Sequence of chain 1.D:
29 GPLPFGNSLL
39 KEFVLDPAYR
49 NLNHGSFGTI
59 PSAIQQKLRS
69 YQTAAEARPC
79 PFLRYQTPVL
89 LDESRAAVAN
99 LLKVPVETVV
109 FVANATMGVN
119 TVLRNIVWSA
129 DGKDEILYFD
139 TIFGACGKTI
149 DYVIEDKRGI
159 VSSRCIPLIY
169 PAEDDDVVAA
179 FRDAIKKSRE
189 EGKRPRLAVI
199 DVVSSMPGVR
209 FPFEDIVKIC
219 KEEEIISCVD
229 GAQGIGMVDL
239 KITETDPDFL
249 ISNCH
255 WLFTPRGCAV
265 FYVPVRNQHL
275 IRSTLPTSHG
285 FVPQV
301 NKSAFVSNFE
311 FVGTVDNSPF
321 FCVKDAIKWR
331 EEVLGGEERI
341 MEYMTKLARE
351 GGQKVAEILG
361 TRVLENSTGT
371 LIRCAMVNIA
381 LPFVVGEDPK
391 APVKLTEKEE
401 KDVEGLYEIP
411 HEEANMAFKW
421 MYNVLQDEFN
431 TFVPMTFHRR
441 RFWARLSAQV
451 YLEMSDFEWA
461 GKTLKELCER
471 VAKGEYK

Sequence of chain 1.C:
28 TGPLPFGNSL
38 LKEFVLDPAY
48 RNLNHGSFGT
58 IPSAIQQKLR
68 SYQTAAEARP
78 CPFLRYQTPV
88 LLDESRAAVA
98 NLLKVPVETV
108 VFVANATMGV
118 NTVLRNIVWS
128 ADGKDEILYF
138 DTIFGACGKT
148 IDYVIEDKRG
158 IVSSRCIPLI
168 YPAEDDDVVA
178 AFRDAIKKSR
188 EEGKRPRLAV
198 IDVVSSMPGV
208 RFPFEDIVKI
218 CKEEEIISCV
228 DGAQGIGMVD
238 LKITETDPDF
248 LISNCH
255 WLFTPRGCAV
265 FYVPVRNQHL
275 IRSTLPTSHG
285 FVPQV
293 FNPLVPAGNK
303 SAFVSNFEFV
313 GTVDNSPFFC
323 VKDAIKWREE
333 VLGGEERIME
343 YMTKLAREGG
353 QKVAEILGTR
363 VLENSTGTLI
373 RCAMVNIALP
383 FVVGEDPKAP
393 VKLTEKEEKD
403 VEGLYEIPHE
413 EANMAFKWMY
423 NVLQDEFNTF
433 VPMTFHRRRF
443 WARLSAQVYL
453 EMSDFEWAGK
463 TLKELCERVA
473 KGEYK

A small-molecule ligand and the protein it binds are described below.
Small molecule (SMILES): C[N+](C)(C)[C@@H](Cc1c[nH]c([S@](=O)C[C@H](N)C(=O)O)n1)C(=O)O

Binding-site contacts:
Ligand atom C20 contacts residue PHE311 of chain 1.C at 3.4 Å (hydrophobic).
Ligand atom O5 contacts residue SER54 of chain 1.D at 4.2 Å.
Ligand atom C22 contacts residue ARG82 of chain 1.C at 3.4 Å.
Ligand atom O5 contacts residue PHE141 of chain 1.D at 4.3 Å.
Ligand atom O4 contacts residue ARG445 of chain 1.D at 2.4 Å (salt-bridge).
Ligand atom O4 contacts residue SER54 of chain 1.D at 2.9 Å (h-bond).
Ligand atom C3 contacts residue ARG445 of chain 1.D at 3.3 Å.
Ligand atom O18 contacts residue HIS283 of chain 1.C at 4.3 Å.
Ligand atom N6 contacts residue ARG445 of chain 1.D at 4.2 Å.
Ligand atom C16 contacts residue PHE311 of chain 1.C at 4.2 Å (hydrophobic).
Ligand atom C1 contacts residue SER54 of chain 1.D at 3.9 Å.
Ligand atom N10 contacts residue HIS283 of chain 1.C at 4.0 Å.
Ligand atom C3 contacts residue GLN231 of chain 1.D at 4.2 Å.
Ligand atom C20 contacts residue ARG82 of chain 1.C at 3.8 Å.
Ligand atom C3 contacts residue SER54 of chain 1.D at 3.6 Å.
Ligand atom O8 contacts residue PHE141 of chain 1.D at 3.6 Å.
Ligand atom N6 contacts residue ARG82 of chain 1.C at 4.1 Å.
Ligand atom O5 contacts residue ARG445 of chain 1.D at 3.8 Å.
Ligand atom C3 contacts residue SER203 of chain 1.D at 3.9 Å.
Ligand atom C2 contacts residue SER54 of chain 1.D at 3.6 Å.
Ligand atom O8 contacts residue LLP254 of chain 1.D at 3.3 Å (h-bond).
Ligand atom C12 contacts residue HIS283 of chain 1.C at 4.1 Å.
Ligand atom C1 contacts residue SER203 of chain 1.D at 4.3 Å.
Ligand atom C9 contacts residue HIS283 of chain 1.C at 4.3 Å.
Ligand atom C13 contacts residue HIS283 of chain 1.C at 3.8 Å.
Ligand atom O5 contacts residue LLP254 of chain 1.D at 3.2 Å (h-bond).
Ligand atom C9 contacts residue PHE141 of chain 1.D at 4.2 Å (hydrophobic).
Ligand atom N10 contacts residue PHE141 of chain 1.D at 3.7 Å.
Ligand atom C1 contacts residue PHE141 of chain 1.D at 4.0 Å (hydrophobic).
Ligand atom O5 contacts residue GLY53 of chain 1.D at 3.9 Å.
Ligand atom O5 contacts residue SER203 of chain 1.D at 3.6 Å (h-bond).
Ligand atom C3 contacts residue GLY53 of chain 1.D at 4.1 Å.
Ligand atom O4 contacts residue GLY53 of chain 1.D at 3.9 Å.
Ligand atom O17 contacts residue PHE311 of chain 1.C at 3.0 Å.
Ligand atom N11 contacts residue HIS283 of chain 1.C at 4.2 Å.
Ligand atom O8 contacts residue THR314 of chain 1.C at 3.9 Å.
Ligand atom O5 contacts residue GLN231 of chain 1.D at 3.3 Å (h-bond).
Ligand atom C2 contacts residue LLP254 of chain 1.D at 4.2 Å.
Ligand atom C3 contacts residue LLP254 of chain 1.D at 4.1 Å.
Ligand atom N6 contacts residue SER54 of chain 1.D at 3.6 Å.